Sequence of chain 1.Q:
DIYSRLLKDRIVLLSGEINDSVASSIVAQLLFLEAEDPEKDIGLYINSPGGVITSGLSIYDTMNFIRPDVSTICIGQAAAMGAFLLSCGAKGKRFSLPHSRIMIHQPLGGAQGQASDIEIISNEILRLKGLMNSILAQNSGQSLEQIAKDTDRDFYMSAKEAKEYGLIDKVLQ

Sequence of chain 1.O:
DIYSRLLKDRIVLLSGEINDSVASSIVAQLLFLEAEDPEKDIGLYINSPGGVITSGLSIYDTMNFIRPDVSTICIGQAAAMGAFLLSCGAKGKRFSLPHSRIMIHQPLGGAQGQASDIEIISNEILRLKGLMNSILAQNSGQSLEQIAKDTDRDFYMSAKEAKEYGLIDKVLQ

Binding-site contacts:
Ligand atom C contacts residue PRO126 of chain 1.Q at 4.3 Å (hydrophobic).
Ligand atom OXT contacts residue ALA99 of chain 1.Q at 2.9 Å.
Ligand atom C contacts residue MET100 of chain 1.Q at 3.7 Å (hydrophobic).
Ligand atom C contacts residue GLY70 of chain 1.Q at 3.6 Å.
Ligand atom O contacts residue GLY70 of chain 1.Q at 3.0 Å (h-bond).
Ligand atom CB contacts residue ILE72 of chain 1.Q at 3.9 Å (hydrophobic).
Ligand atom O contacts residue ALA98 of chain 1.Q at 4.4 Å.
Ligand atom N contacts residue VAL71 of chain 1.Q at 4.0 Å.
Ligand atom CB contacts residue LEU127 of chain 1.Q at 3.9 Å (hydrophobic).
Ligand atom CA contacts residue HIS124 of chain 1.Q at 3.7 Å.
Ligand atom C contacts residue GLY69 of chain 1.Q at 4.4 Å.
Ligand atom O contacts residue GLY69 of chain 1.Q at 3.5 Å.
Ligand atom CB contacts residue LEU147 of chain 1.Q at 3.8 Å (hydrophobic).
Ligand atom O contacts residue MET100 of chain 1.Q at 2.9 Å (h-bond).
Ligand atom CA contacts residue GLY70 of chain 1.Q at 3.4 Å.
Ligand atom CB contacts residue ARG120 of chain 1.O at 3.5 Å.
Ligand atom C contacts residue ALA99 of chain 1.Q at 2.9 Å (hydrophobic).
Ligand atom CA contacts residue LEU127 of chain 1.Q at 3.5 Å (hydrophobic).
Ligand atom O contacts residue ILE72 of chain 1.Q at 3.1 Å (h-bond).
Ligand atom CB contacts residue MET151 of chain 1.Q at 3.9 Å (hydrophobic).
Ligand atom OXT contacts residue HIS124 of chain 1.Q at 2.7 Å (h-bond).
Ligand atom OXT contacts residue GLY70 of chain 1.Q at 4.3 Å.
Ligand atom O contacts residue VAL71 of chain 1.Q at 3.8 Å.
Ligand atom C contacts residue ILE72 of chain 1.Q at 3.7 Å (hydrophobic).
Ligand atom O contacts residue ALA99 of chain 1.Q at 2.9 Å.
Ligand atom O contacts residue PRO126 of chain 1.Q at 3.2 Å.
Ligand atom C contacts residue HIS124 of chain 1.Q at 3.4 Å.
Ligand atom N contacts residue GLY70 of chain 1.Q at 2.9 Å (h-bond).
Ligand atom O contacts residue LEU127 of chain 1.Q at 2.6 Å (h-bond).
Ligand atom CA contacts residue ALA99 of chain 1.Q at 4.0 Å (hydrophobic).
Ligand atom OXT contacts residue LEU127 of chain 1.Q at 4.2 Å.
Ligand atom CB contacts residue MET100 of chain 1.Q at 3.9 Å (hydrophobic).
Ligand atom N contacts residue LEU127 of chain 1.Q at 2.6 Å (h-bond).
Ligand atom CB contacts residue GLY70 of chain 1.Q at 3.5 Å.
Ligand atom CA contacts residue ILE72 of chain 1.Q at 3.9 Å (hydrophobic).
Ligand atom CA contacts residue VAL71 of chain 1.Q at 4.3 Å (hydrophobic).
Ligand atom CB contacts residue ILE144 of chain 1.Q at 4.2 Å (hydrophobic).
Ligand atom N contacts residue ILE72 of chain 1.Q at 3.8 Å.
Ligand atom CB contacts residue ALA99 of chain 1.Q at 4.0 Å (hydrophobic).
Ligand atom C contacts residue LEU127 of chain 1.Q at 3.5 Å (hydrophobic).

A small-molecule ligand and the protein it binds are described below.
Small molecule (SMILES): C[C@H](N)C(=O)N[C@@H](C)C(=O)N[C@@H](C)C(=O)N[C@@H](C)C(=O)O